A protein and the small-molecule ligand that binds it are described below.
Small molecule (SMILES): CCC(=O)Nc1cccc(C(=O)c2sc(Nc3ccc(N4CCN(C)CC4)cc3)nc2N)c1

Binding-site contacts:
Ligand atom NAL contacts residue LEU119 of chain 1.B at 2.9 Å (h-bond).
Ligand atom NBE contacts residue GLU117 of chain 1.B at 3.0 Å (salt-bridge).
Ligand atom NAN contacts residue ALA64 of chain 1.B at 4.0 Å.
Ligand atom CBG contacts residue SER120 of chain 1.B at 3.8 Å.
Ligand atom CAK contacts residue ILE43 of chain 1.B at 4.0 Å (hydrophobic).
Ligand atom NBE contacts residue VAL100 of chain 1.B at 3.8 Å.
Ligand atom CAJ contacts residue ILE43 of chain 1.B at 3.5 Å (hydrophobic).
Ligand atom NAL contacts residue MET118 of chain 1.B at 3.7 Å.
Ligand atom CAJ contacts residue LEU119 of chain 1.B at 3.9 Å (hydrophobic).
Ligand atom CAK contacts residue SER120 of chain 1.B at 4.0 Å.
Ligand atom CBF contacts residue LEU172 of chain 1.B at 3.5 Å (hydrophobic).
Ligand atom OAS contacts residue PHE116 of chain 1.B at 4.0 Å.
Ligand atom CAU contacts residue VAL51 of chain 1.B at 4.0 Å (hydrophobic).
Ligand atom CAV contacts residue VAL51 of chain 1.B at 3.6 Å (hydrophobic).
Ligand atom CAR contacts residue VAL184 of chain 1.B at 4.0 Å (hydrophobic).
Ligand atom NAB contacts residue ASP125 of chain 1.B at 4.0 Å.
Ligand atom OBB contacts residue GLU169 of chain 1.B at 3.7 Å.
Ligand atom NAN contacts residue LEU172 of chain 1.B at 3.6 Å.
Ligand atom CAM contacts residue LEU119 of chain 1.B at 3.9 Å (hydrophobic).
Ligand atom CBD contacts residue ILE43 of chain 1.B at 3.6 Å (hydrophobic).
Ligand atom CAP contacts residue LEU172 of chain 1.B at 3.7 Å (hydrophobic).
Ligand atom NAN contacts residue LEU119 of chain 1.B at 3.3 Å (h-bond).
Ligand atom CAD contacts residue ILE43 of chain 1.B at 3.9 Å (hydrophobic).
Ligand atom CAK contacts residue LEU119 of chain 1.B at 3.4 Å (hydrophobic).
Ligand atom SAQ contacts residue LEU172 of chain 1.B at 3.5 Å.
Ligand atom CAO contacts residue LEU172 of chain 1.B at 3.7 Å (hydrophobic).
Ligand atom NAN contacts residue GLU117 of chain 1.B at 3.8 Å.
Ligand atom CAO contacts residue GLU117 of chain 1.B at 3.8 Å.
Ligand atom CAX contacts residue VAL184 of chain 1.B at 4.0 Å (hydrophobic).
Ligand atom OAS contacts residue VAL184 of chain 1.B at 3.8 Å.
Ligand atom NAL contacts residue ILE43 of chain 1.B at 4.0 Å.
Ligand atom CAM contacts residue LEU172 of chain 1.B at 3.5 Å (hydrophobic).
Ligand atom CAY contacts residue VAL184 of chain 1.B at 3.5 Å (hydrophobic).
Ligand atom CAJ contacts residue MET118 of chain 1.B at 3.7 Å (hydrophobic).
Ligand atom CAC contacts residue ASP125 of chain 1.B at 3.5 Å.
Ligand atom NBE contacts residue PHE116 of chain 1.B at 3.9 Å.
Ligand atom CBF contacts residue SER120 of chain 1.B at 3.4 Å.
Ligand atom NBE contacts residue LEU119 of chain 1.B at 3.9 Å.
Ligand atom CAV contacts residue PHE48 of chain 1.B at 4.0 Å (hydrophobic).
Ligand atom CAA contacts residue ASP125 of chain 1.B at 3.5 Å.

Sequence of chain 1.B:
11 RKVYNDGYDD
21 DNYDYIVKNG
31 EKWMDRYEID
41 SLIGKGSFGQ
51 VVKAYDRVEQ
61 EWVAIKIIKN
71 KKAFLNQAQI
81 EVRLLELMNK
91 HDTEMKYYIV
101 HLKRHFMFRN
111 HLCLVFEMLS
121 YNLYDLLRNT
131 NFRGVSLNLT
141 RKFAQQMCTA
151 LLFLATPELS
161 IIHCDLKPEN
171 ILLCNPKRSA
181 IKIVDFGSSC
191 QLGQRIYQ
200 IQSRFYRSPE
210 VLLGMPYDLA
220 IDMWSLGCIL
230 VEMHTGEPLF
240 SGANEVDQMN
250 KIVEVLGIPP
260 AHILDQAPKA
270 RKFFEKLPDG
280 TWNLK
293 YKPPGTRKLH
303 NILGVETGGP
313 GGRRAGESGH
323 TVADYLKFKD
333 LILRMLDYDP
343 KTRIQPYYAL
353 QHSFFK